Binding-site contacts:
Ligand atom O7 contacts residue CYS285 of chain 1.A at 4.4 Å.
Ligand atom O41 contacts residue GLU268 of chain 1.A at 3.2 Å (salt-bridge).
Ligand atom O15 contacts residue LYS34 of chain 1.A at 4.2 Å.
Ligand atom C47 contacts residue TRP243 of chain 1.A at 3.7 Å (hydrophobic).
Ligand atom C37 contacts residue SER266 of chain 1.A at 3.8 Å.
Ligand atom C47 contacts residue GLU268 of chain 1.A at 4.2 Å.
Ligand atom S39 contacts residue GLU268 of chain 1.A at 4.0 Å.
Ligand atom C8 contacts residue LYS34 of chain 1.A at 3.9 Å.
Ligand atom O41 contacts residue SER266 of chain 1.A at 3.6 Å.
Ligand atom O40 contacts residue GLU268 of chain 1.A at 4.0 Å.
Ligand atom O36 contacts residue SER266 of chain 1.A at 4.0 Å.
Ligand atom C37 contacts residue GLU268 of chain 1.A at 3.9 Å.
Ligand atom C2 contacts residue GLU268 of chain 1.A at 4.2 Å.
Ligand atom C10 contacts residue LYS34 of chain 1.A at 3.5 Å.
Ligand atom O40 contacts residue MHW1 of chain 1.C at 3.3 Å.
Ligand atom O11 contacts residue LYS34 of chain 1.A at 4.3 Å.
Ligand atom N9 contacts residue LYS34 of chain 1.A at 3.2 Å (salt-bridge).
Ligand atom O38 contacts residue SER266 of chain 1.A at 2.8 Å (h-bond).
Ligand atom C43 contacts residue SER266 of chain 1.A at 3.9 Å.
Ligand atom C48 contacts residue TRP243 of chain 1.A at 3.5 Å (hydrophobic).
Ligand atom O38 contacts residue CYS285 of chain 1.A at 3.8 Å.
Ligand atom N5 contacts residue GLU268 of chain 1.A at 4.4 Å.
Ligand atom C1 contacts residue GLU268 of chain 1.A at 3.4 Å.
Ligand atom C14 contacts residue LYS34 of chain 1.A at 4.4 Å.
Ligand atom O38 contacts residue GLU268 of chain 1.A at 3.4 Å (salt-bridge).
Ligand atom C30 contacts residue SER266 of chain 1.A at 4.4 Å.
Ligand atom C48 contacts residue GLU268 of chain 1.A at 4.2 Å.
Ligand atom N44 contacts residue SER266 of chain 1.A at 4.4 Å.
Ligand atom C13 contacts residue LYS34 of chain 1.A at 3.6 Å.
Ligand atom C47 contacts residue SER266 of chain 1.A at 4.5 Å.
Ligand atom O15 contacts residue ASP14 of chain 1.A at 4.2 Å.

Sequence of chain 1.A:
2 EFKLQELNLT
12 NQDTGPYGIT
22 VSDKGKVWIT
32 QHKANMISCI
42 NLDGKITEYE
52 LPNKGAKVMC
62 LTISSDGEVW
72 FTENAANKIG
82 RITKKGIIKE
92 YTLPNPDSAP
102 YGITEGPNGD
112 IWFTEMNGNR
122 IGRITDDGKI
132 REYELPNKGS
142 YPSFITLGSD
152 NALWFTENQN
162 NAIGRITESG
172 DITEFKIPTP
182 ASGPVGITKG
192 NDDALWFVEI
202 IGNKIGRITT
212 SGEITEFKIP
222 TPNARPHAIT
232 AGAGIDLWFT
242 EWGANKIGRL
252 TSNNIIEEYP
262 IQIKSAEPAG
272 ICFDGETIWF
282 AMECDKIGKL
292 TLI

This small molecule binds to this protein.
Small molecule (SMILES): CCN(CC)CCS(=O)(=O)[C@@H]1CCN2C(=O)c3coc(n3)CC(=O)C[C@H](O)/C=C(C)/C=C/CNC(=O)/C=C/[C@@H](C)[C@@H](C(C)C)OC(=O)[C@@H]12

Sequence of chain 1.C:
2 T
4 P